Sequence of chain 7.C:
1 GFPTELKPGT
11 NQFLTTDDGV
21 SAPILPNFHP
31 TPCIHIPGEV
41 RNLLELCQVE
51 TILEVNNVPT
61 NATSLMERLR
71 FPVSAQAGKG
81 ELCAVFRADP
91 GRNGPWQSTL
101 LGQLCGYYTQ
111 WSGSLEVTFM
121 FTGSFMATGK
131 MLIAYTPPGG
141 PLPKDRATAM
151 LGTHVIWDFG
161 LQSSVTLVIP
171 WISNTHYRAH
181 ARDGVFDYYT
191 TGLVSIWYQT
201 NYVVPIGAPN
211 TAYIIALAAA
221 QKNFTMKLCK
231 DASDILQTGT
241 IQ

Binding-site contacts:
Ligand atom CAA contacts residue PRO177 of chain 6.A at 3.3 Å (hydrophobic).
Ligand atom CAA contacts residue TYR153 of chain 6.A at 3.7 Å (hydrophobic).
Ligand atom CAP contacts residue ILE111 of chain 6.A at 3.6 Å (hydrophobic).
Ligand atom CAS contacts residue TRP203 of chain 6.A at 3.5 Å (hydrophobic).
Ligand atom OAW contacts residue MET195 of chain 6.A at 3.3 Å.
Ligand atom CAF contacts residue TRP203 of chain 6.A at 3.8 Å (hydrophobic).
Ligand atom CAA contacts residue SER178 of chain 6.A at 3.5 Å.
Ligand atom CAR contacts residue TYR201 of chain 6.A at 3.5 Å (hydrophobic).
Ligand atom CAJ contacts residue PHE155 of chain 6.A at 3.8 Å (hydrophobic).
Ligand atom CAS contacts residue ASN228 of chain 6.A at 3.7 Å.
Ligand atom CAD contacts residue ASP112 of chain 6.A at 3.7 Å.
Ligand atom CAP contacts residue PHE135 of chain 6.A at 3.6 Å (hydrophobic).
Ligand atom OAB contacts residue TRP203 of chain 6.A at 3.8 Å.
Ligand atom CAL contacts residue PHE155 of chain 6.A at 3.7 Å (hydrophobic).
Ligand atom CAC contacts residue PHE137 of chain 6.A at 3.8 Å (hydrophobic).
Ligand atom CAE contacts residue GLN202 of chain 6.A at 3.4 Å.
Ligand atom CAD contacts residue THR114 of chain 6.A at 3.6 Å.
Ligand atom CAL contacts residue PRO177 of chain 6.A at 3.7 Å (hydrophobic).
Ligand atom CAG contacts residue TRP203 of chain 6.A at 3.6 Å (hydrophobic).
Ligand atom CAF contacts residue ASP112 of chain 6.A at 3.6 Å.
Ligand atom OAW contacts residue ILE111 of chain 6.A at 3.9 Å.
Ligand atom OAB contacts residue ASP112 of chain 6.A at 3.6 Å.
Ligand atom CAA contacts residue VAL179 of chain 6.A at 3.3 Å (hydrophobic).
Ligand atom CAI contacts residue PHE135 of chain 6.A at 3.7 Å (hydrophobic).
Ligand atom CAN contacts residue ILE111 of chain 6.A at 3.8 Å (hydrophobic).
Ligand atom CBA contacts residue ASN228 of chain 6.A at 3.8 Å.
Ligand atom CAG contacts residue ASN228 of chain 6.A at 3.2 Å.
Ligand atom CAG contacts residue GLN202 of chain 6.A at 3.5 Å.
Ligand atom OAB contacts residue ILE113 of chain 6.A at 3.2 Å (h-bond).
Ligand atom NAT contacts residue PHE155 of chain 6.A at 3.9 Å.
Ligand atom CAS contacts residue TYR201 of chain 6.A at 3.7 Å (hydrophobic).
Ligand atom CAE contacts residue ASN228 of chain 6.A at 3.4 Å.
Ligand atom CAC contacts residue PHE233 of chain 6.A at 3.9 Å (hydrophobic).
Ligand atom CAK contacts residue PHE135 of chain 6.A at 3.6 Å (hydrophobic).
Ligand atom CAX contacts residue TRP203 of chain 6.A at 3.5 Å (hydrophobic).
Ligand atom CAI contacts residue VAL192 of chain 6.A at 3.9 Å (hydrophobic).
Ligand atom CBA contacts residue TRP203 of chain 6.A at 3.3 Å (hydrophobic).
Ligand atom NBC contacts residue TRP203 of chain 6.A at 3.2 Å.
Ligand atom NBB contacts residue TRP203 of chain 6.A at 3.9 Å.
Ligand atom CAH contacts residue PHE155 of chain 6.A at 3.7 Å (hydrophobic).

Sequence of chain 6.A:
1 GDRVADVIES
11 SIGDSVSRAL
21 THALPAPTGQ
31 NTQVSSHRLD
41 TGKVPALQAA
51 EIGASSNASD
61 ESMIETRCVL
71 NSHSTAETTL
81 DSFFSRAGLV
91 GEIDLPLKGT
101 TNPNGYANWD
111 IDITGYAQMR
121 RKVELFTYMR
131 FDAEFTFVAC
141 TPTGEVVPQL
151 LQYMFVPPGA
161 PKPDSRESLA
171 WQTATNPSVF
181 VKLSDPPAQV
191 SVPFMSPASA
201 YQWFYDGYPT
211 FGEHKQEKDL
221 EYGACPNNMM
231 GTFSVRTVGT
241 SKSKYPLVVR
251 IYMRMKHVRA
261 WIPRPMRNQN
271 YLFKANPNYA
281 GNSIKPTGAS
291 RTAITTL

Sequence of chain 6.C:
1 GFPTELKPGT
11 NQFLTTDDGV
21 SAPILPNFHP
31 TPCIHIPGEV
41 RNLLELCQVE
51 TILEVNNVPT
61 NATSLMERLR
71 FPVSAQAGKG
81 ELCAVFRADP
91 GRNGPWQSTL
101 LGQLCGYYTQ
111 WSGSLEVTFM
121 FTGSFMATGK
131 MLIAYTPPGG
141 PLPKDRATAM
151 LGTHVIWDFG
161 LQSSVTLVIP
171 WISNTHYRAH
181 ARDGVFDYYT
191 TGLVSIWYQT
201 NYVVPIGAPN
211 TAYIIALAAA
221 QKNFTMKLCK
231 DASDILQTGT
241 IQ

The protein below binds the small molecule below.
Small molecule (SMILES): CCO/N=C/c1ccc(OCCCCCN2CCN(c3ccncc3)C2=O)cc1